A protein and the small-molecule ligand that binds it are described below.
Small molecule (SMILES): CSCC[C@H](NC=O)C(=O)O

Binding-site contacts:
Ligand atom N contacts residue SER153 of chain 1.E at 2.7 Å (h-bond).
Ligand atom C contacts residue GLY124 of chain 1.E at 2.7 Å.
Ligand atom CB contacts residue PRO180 of chain 1.E at 4.5 Å (hydrophobic).
Ligand atom O contacts residue GLY124 of chain 1.E at 2.4 Å (h-bond).
Ligand atom CB contacts residue MET154 of chain 1.E at 3.7 Å (hydrophobic).
Ligand atom CB contacts residue GLY124 of chain 1.E at 4.0 Å.
Ligand atom O contacts residue MET154 of chain 1.E at 3.2 Å.
Ligand atom CN contacts residue SER153 of chain 1.E at 3.1 Å.
Ligand atom CG contacts residue GLN179 of chain 1.E at 4.2 Å.
Ligand atom CG contacts residue PRO180 of chain 1.E at 3.3 Å (hydrophobic).
Ligand atom CE contacts residue GLN179 of chain 1.E at 3.7 Å.
Ligand atom CG contacts residue VAL126 of chain 1.E at 3.9 Å (hydrophobic).
Ligand atom SD contacts residue LEU205 of chain 1.E at 4.0 Å.
Ligand atom CB contacts residue SER153 of chain 1.E at 4.1 Å.
Ligand atom O contacts residue SER153 of chain 1.E at 3.1 Å.
Ligand atom O1 contacts residue PRO122 of chain 1.E at 4.0 Å.
Ligand atom CN contacts residue HIS178 of chain 1.E at 3.0 Å.
Ligand atom C contacts residue GLY123 of chain 1.E at 4.0 Å.
Ligand atom O1 contacts residue HIS178 of chain 1.E at 3.4 Å (h-bond).
Ligand atom O contacts residue GLY123 of chain 1.E at 3.1 Å.
Ligand atom CG contacts residue HIS178 of chain 1.E at 4.1 Å.
Ligand atom CG contacts residue SER153 of chain 1.E at 4.4 Å.
Ligand atom CB contacts residue VAL126 of chain 1.E at 3.5 Å (hydrophobic).
Ligand atom C contacts residue SER153 of chain 1.E at 3.4 Å.
Ligand atom CA contacts residue HIS178 of chain 1.E at 3.7 Å.
Ligand atom N contacts residue HIS178 of chain 1.E at 2.7 Å (h-bond).
Ligand atom SD contacts residue HIS178 of chain 1.E at 3.6 Å (h-bond).
Ligand atom CE contacts residue PRO180 of chain 1.E at 3.6 Å (hydrophobic).
Ligand atom CE contacts residue MET224 of chain 1.E at 3.8 Å (hydrophobic).
Ligand atom C contacts residue MET154 of chain 1.E at 3.7 Å (hydrophobic).
Ligand atom CE contacts residue LEU205 of chain 1.E at 3.5 Å (hydrophobic).
Ligand atom CG contacts residue LEU205 of chain 1.E at 4.2 Å (hydrophobic).
Ligand atom CA contacts residue GLY124 of chain 1.E at 4.0 Å.
Ligand atom CE contacts residue HIS178 of chain 1.E at 2.6 Å.
Ligand atom SD contacts residue SER153 of chain 1.E at 4.3 Å.
Ligand atom CG contacts residue MET154 of chain 1.E at 4.3 Å (hydrophobic).
Ligand atom CA contacts residue SER153 of chain 1.E at 2.8 Å.
Ligand atom O1 contacts residue SER153 of chain 1.E at 2.9 Å (h-bond).
Ligand atom SD contacts residue MET154 of chain 1.E at 3.6 Å (h-bond).
Ligand atom CA contacts residue MET154 of chain 1.E at 4.0 Å (hydrophobic).

Sequence of chain 1.E:
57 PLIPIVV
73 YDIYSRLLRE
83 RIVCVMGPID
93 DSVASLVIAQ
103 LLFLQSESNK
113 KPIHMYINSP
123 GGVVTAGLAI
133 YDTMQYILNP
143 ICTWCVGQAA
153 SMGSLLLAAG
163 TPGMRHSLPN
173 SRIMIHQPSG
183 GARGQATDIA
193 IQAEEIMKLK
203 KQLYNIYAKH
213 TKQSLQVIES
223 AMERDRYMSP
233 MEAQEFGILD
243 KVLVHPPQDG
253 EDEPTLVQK